Sequence of chain 1.A:
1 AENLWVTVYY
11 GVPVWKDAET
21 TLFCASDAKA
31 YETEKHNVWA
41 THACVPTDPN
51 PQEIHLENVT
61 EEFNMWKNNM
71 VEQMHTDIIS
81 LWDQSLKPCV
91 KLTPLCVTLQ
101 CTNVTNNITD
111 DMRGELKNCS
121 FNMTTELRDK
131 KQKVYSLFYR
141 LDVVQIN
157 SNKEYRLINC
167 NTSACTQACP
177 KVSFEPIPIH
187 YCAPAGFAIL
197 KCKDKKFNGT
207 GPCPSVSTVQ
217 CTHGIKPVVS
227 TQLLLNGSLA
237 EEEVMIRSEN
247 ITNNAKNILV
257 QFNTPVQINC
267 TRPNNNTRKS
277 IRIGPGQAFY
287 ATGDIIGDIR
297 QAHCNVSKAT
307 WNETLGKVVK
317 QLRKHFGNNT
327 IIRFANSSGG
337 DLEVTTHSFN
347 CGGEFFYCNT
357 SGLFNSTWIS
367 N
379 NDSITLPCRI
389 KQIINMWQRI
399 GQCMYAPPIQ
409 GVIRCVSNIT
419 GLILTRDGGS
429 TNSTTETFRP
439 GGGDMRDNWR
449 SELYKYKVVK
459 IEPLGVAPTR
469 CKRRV

Binding-site contacts:
Ligand atom C8 contacts residue ASN324 of chain 1.A at 4.4 Å.
Ligand atom N2 contacts residue ASN324 of chain 1.A at 2.8 Å (h-bond).
Ligand atom C5 contacts residue ASN324 of chain 1.A at 3.7 Å.
Ligand atom C7 contacts residue ASN324 of chain 1.A at 3.3 Å.
Ligand atom C1 contacts residue ASN324 of chain 1.A at 1.4 Å.
Ligand atom C4 contacts residue ASN324 of chain 1.A at 4.3 Å.
Ligand atom C3 contacts residue ASN324 of chain 1.A at 3.8 Å.
Ligand atom C2 contacts residue ASN324 of chain 1.A at 2.4 Å.
Ligand atom O5 contacts residue ASN324 of chain 1.A at 2.5 Å (h-bond).
Ligand atom O7 contacts residue ASN324 of chain 1.A at 3.4 Å (h-bond).

This small molecule binds to this protein.
Small molecule (SMILES): CC(=O)N[C@@H]1[C@@H](O)[C@H](O)[C@@H](CO)O[C@H]1O